Binding-site contacts:
Ligand atom C8 contacts residue LEU274 of chain 2.A at 4.2 Å (hydrophobic).
Ligand atom C11 contacts residue LEU271 of chain 2.A at 4.1 Å (hydrophobic).
Ligand atom O12 contacts residue GLN267 of chain 2.A at 4.2 Å.
Ligand atom C3 contacts residue TYR249 of chain 2.A at 3.8 Å (hydrophobic).
Ligand atom C8 contacts residue PHE245 of chain 2.A at 3.6 Å (hydrophobic).
Ligand atom O20 contacts residue LEU18 of chain 1.A at 4.2 Å.
Ligand atom C17 contacts residue ARG234 of chain 2.A at 3.8 Å.
Ligand atom C9 contacts residue ILE246 of chain 2.A at 4.0 Å (hydrophobic).
Ligand atom C7 contacts residue TYR249 of chain 2.A at 3.6 Å (hydrophobic).
Ligand atom O21 contacts residue ARG234 of chain 2.A at 3.2 Å (salt-bridge).
Ligand atom C19 contacts residue PRO19 of chain 1.A at 4.2 Å (hydrophobic).
Ligand atom O21 contacts residue GLU231 of chain 2.A at 3.3 Å (salt-bridge).
Ligand atom C8 contacts residue ILE270 of chain 2.A at 4.2 Å (hydrophobic).
Ligand atom C8 contacts residue TYR249 of chain 2.A at 4.4 Å (hydrophobic).
Ligand atom C4 contacts residue VAL20 of chain 1.A at 4.3 Å (hydrophobic).
Ligand atom C3 contacts residue LEU21 of chain 1.A at 3.9 Å (hydrophobic).
Ligand atom O12 contacts residue TYR249 of chain 2.A at 3.8 Å.
Ligand atom C3 contacts residue VAL20 of chain 1.A at 3.7 Å (hydrophobic).
Ligand atom C11 contacts residue ILE226 of chain 2.A at 3.8 Å (hydrophobic).
Ligand atom C5 contacts residue TYR249 of chain 2.A at 3.7 Å (hydrophobic).
Ligand atom C10 contacts residue LEU274 of chain 2.A at 3.7 Å (hydrophobic).
Ligand atom O23 contacts residue PRO19 of chain 1.A at 4.1 Å.
Ligand atom C4 contacts residue LEU21 of chain 1.A at 4.3 Å (hydrophobic).
Ligand atom C24 contacts residue PRO19 of chain 1.A at 4.3 Å (hydrophobic).
Ligand atom C9 contacts residue VAL164 of chain 2.A at 4.0 Å (hydrophobic).
Ligand atom C18 contacts residue VAL230 of chain 2.A at 4.2 Å (hydrophobic).
Ligand atom C10 contacts residue ILE226 of chain 2.A at 4.2 Å (hydrophobic).
Ligand atom C9 contacts residue LEU274 of chain 2.A at 3.7 Å (hydrophobic).
Ligand atom C1 contacts residue TYR249 of chain 2.A at 3.8 Å (hydrophobic).
Ligand atom O25 contacts residue PRO19 of chain 1.A at 4.2 Å.
Ligand atom C2 contacts residue LEU21 of chain 1.A at 3.5 Å (hydrophobic).
Ligand atom C4 contacts residue GLN267 of chain 2.A at 4.0 Å.
Ligand atom C10 contacts residue LEU271 of chain 2.A at 3.9 Å (hydrophobic).
Ligand atom O22 contacts residue ARG234 of chain 2.A at 3.0 Å (salt-bridge).
Ligand atom O22 contacts residue VAL230 of chain 2.A at 2.9 Å.
Ligand atom C1 contacts residue VAL230 of chain 2.A at 3.6 Å (hydrophobic).
Ligand atom C18 contacts residue ARG234 of chain 2.A at 3.1 Å.
Ligand atom O20 contacts residue PRO19 of chain 1.A at 4.3 Å.
Ligand atom O20 contacts residue GLU263 of chain 2.A at 3.9 Å.
Ligand atom C3 contacts residue GLN267 of chain 2.A at 3.4 Å.

Sequence of chain 1.A:
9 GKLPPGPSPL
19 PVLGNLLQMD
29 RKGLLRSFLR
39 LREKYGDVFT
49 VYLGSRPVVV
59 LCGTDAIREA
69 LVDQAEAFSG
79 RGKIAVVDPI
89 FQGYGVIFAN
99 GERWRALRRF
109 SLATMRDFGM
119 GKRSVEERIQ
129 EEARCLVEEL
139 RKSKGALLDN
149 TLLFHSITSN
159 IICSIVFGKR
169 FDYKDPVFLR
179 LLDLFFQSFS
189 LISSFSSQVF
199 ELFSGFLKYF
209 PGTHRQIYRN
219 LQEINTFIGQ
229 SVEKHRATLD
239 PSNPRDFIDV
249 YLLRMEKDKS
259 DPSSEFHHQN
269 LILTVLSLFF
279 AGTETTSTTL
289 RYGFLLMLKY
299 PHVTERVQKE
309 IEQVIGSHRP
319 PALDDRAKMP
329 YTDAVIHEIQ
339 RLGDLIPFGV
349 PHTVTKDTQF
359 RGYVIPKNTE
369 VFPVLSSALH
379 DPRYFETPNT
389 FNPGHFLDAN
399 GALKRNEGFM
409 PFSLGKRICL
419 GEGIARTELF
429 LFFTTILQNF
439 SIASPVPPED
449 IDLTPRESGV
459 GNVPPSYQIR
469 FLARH

Sequence of chain 2.A:
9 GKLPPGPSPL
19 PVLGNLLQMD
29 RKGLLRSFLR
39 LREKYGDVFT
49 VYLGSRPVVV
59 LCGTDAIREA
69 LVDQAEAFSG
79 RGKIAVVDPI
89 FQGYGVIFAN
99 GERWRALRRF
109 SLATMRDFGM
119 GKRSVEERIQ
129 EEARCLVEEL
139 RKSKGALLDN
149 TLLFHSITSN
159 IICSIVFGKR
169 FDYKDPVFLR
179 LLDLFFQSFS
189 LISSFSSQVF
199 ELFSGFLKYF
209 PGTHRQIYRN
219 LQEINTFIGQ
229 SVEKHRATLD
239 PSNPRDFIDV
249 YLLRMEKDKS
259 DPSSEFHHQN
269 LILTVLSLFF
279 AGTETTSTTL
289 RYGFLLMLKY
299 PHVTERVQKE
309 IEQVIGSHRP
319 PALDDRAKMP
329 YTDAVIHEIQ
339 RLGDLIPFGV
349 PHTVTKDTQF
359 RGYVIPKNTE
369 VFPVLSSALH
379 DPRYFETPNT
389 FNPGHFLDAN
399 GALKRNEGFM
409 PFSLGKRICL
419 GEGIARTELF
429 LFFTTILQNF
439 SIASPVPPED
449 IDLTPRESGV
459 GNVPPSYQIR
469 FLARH

A protein and the small-molecule ligand that binds it are described below.
Small molecule (SMILES): OC[C@H]1O[C@H](O[C@H]2[C@H](O)[C@@H](O)[C@H](OCCCCCC3CCCCC3)O[C@@H]2CO)[C@H](O)[C@@H](O)[C@@H]1O